Sequence of chain 1.C:
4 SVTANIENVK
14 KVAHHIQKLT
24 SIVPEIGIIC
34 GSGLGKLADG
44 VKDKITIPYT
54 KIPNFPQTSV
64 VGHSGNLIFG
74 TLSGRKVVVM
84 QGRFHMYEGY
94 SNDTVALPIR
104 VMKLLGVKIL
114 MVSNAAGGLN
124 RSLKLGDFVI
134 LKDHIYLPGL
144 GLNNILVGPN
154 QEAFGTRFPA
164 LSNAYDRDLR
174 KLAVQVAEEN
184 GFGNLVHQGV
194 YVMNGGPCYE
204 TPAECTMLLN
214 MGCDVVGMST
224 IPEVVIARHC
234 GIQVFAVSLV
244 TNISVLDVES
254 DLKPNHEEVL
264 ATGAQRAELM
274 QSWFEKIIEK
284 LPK

A small-molecule ligand and the protein it binds are described below.
Small molecule (SMILES): Nc1nc(Cl)c2nc[nH]c2n1

Binding-site contacts:
Ligand atom C2 contacts residue MET221 of chain 1.C at 3.4 Å (hydrophobic).
Ligand atom N1 contacts residue VAL219 of chain 1.C at 3.5 Å (h-bond).
Ligand atom C2 contacts residue VAL219 of chain 1.C at 3.5 Å (hydrophobic).
Ligand atom CL6 contacts residue GLY120 of chain 1.C at 3.4 Å.
Ligand atom N2 contacts residue GLU203 of chain 1.C at 2.5 Å (salt-bridge).
Ligand atom N3 contacts residue MET221 of chain 1.C at 3.3 Å.
Ligand atom CL6 contacts residue ASN245 of chain 1.C at 2.8 Å.
Ligand atom N3 contacts residue VAL219 of chain 1.C at 3.8 Å.
Ligand atom N7 contacts residue TYR202 of chain 1.C at 3.9 Å.
Ligand atom C8 contacts residue THR244 of chain 1.C at 2.9 Å.
Ligand atom CL6 contacts residue GLU203 of chain 1.C at 3.3 Å.
Ligand atom N9 contacts residue ALA118 of chain 1.C at 3.0 Å (h-bond).
Ligand atom C2 contacts residue GLU203 of chain 1.C at 3.0 Å.
Ligand atom C8 contacts residue ALA118 of chain 1.C at 3.3 Å (hydrophobic).
Ligand atom C5 contacts residue TYR202 of chain 1.C at 3.6 Å (hydrophobic).
Ligand atom N9 contacts residue ALA119 of chain 1.C at 3.8 Å.
Ligand atom C4 contacts residue ALA118 of chain 1.C at 3.6 Å (hydrophobic).
Ligand atom N1 contacts residue TYR202 of chain 1.C at 3.9 Å.
Ligand atom C8 contacts residue VAL262 of chain 1.C at 3.5 Å (hydrophobic).
Ligand atom C6 contacts residue GLY120 of chain 1.C at 3.5 Å.
Ligand atom N2 contacts residue GLY220 of chain 1.C at 3.1 Å.
Ligand atom C5 contacts residue ALA119 of chain 1.C at 3.8 Å (hydrophobic).
Ligand atom N7 contacts residue ALA119 of chain 1.C at 3.5 Å.
Ligand atom N7 contacts residue ASN245 of chain 1.C at 2.6 Å (h-bond).
Ligand atom N7 contacts residue VAL262 of chain 1.C at 3.8 Å.
Ligand atom C5 contacts residue ASN245 of chain 1.C at 3.6 Å.
Ligand atom C6 contacts residue VAL219 of chain 1.C at 3.7 Å (hydrophobic).
Ligand atom CL6 contacts residue TYR202 of chain 1.C at 3.7 Å.
Ligand atom C8 contacts residue ALA119 of chain 1.C at 3.5 Å (hydrophobic).
Ligand atom C6 contacts residue TYR202 of chain 1.C at 3.5 Å (hydrophobic).
Ligand atom N2 contacts residue ASN197 of chain 1.C at 3.8 Å.
Ligand atom C6 contacts residue GLU203 of chain 1.C at 3.5 Å.
Ligand atom C5 contacts residue GLY120 of chain 1.C at 3.5 Å.
Ligand atom N7 contacts residue GLY120 of chain 1.C at 3.6 Å (h-bond).
Ligand atom N1 contacts residue GLU203 of chain 1.C at 2.7 Å (salt-bridge).
Ligand atom N2 contacts residue MET221 of chain 1.C at 2.7 Å.
Ligand atom C8 contacts residue ASN245 of chain 1.C at 3.6 Å.
Ligand atom C2 contacts residue GLY220 of chain 1.C at 3.3 Å.
Ligand atom N7 contacts residue THR244 of chain 1.C at 3.2 Å (h-bond).
Ligand atom N3 contacts residue GLY220 of chain 1.C at 3.2 Å.